A protein and the small-molecule ligand that binds it are described below.
Small molecule (SMILES): Cc1[nH]c2ncccc2c1[C@@H]1CCN(C(=O)C2(c3ccccn3)CC2)C1

Binding-site contacts:
Ligand atom C6 contacts residue THR99 of chain 1.B at 4.1 Å.
Ligand atom O18 contacts residue ALA147 of chain 1.B at 3.9 Å.
Ligand atom C25 contacts residue SER145 of chain 1.B at 3.6 Å.
Ligand atom C26 contacts residue LEU192 of chain 1.B at 3.3 Å (hydrophobic).
Ligand atom C25 contacts residue GLY191 of chain 1.B at 4.1 Å.
Ligand atom C10 contacts residue SER100 of chain 1.B at 3.8 Å.
Ligand atom O18 contacts residue SER145 of chain 1.B at 2.6 Å (h-bond).
Ligand atom C8 contacts residue THR99 of chain 1.B at 3.6 Å.
Ligand atom C22 contacts residue TYR152 of chain 1.B at 3.7 Å (hydrophobic).
Ligand atom C25 contacts residue LEU190 of chain 1.B at 4.0 Å (hydrophobic).
Ligand atom C25 contacts residue LEU146 of chain 1.B at 4.1 Å (hydrophobic).
Ligand atom C23 contacts residue TYR152 of chain 1.B at 3.7 Å (hydrophobic).
Ligand atom N3 contacts residue NDP1 of chain 1.K at 3.9 Å.
Ligand atom C2 contacts residue ILE96 of chain 1.B at 3.8 Å (hydrophobic).
Ligand atom C23 contacts residue TYR259 of chain 1.A at 3.7 Å (hydrophobic).
Ligand atom C26 contacts residue NDP1 of chain 1.K at 4.0 Å.
Ligand atom N7 contacts residue THR99 of chain 1.B at 3.2 Å.
Ligand atom C2 contacts residue NDP1 of chain 1.K at 3.2 Å.
Ligand atom C16 contacts residue NDP1 of chain 1.K at 3.8 Å.
Ligand atom O18 contacts residue NDP1 of chain 1.K at 3.7 Å.
Ligand atom N3 contacts residue ILE96 of chain 1.B at 3.8 Å.
Ligand atom C21 contacts residue TYR152 of chain 1.B at 3.8 Å (hydrophobic).
Ligand atom C22 contacts residue TYR259 of chain 1.A at 3.2 Å (hydrophobic).
Ligand atom C10 contacts residue LEU101 of chain 1.B at 3.3 Å (hydrophobic).
Ligand atom N14 contacts residue NDP1 of chain 1.K at 3.9 Å.
Ligand atom C4 contacts residue ALA198 of chain 1.B at 3.7 Å (hydrophobic).
Ligand atom C13 contacts residue LEU192 of chain 1.B at 3.9 Å (hydrophobic).
Ligand atom C13 contacts residue NDP1 of chain 1.K at 3.5 Å.
Ligand atom C1 contacts residue NDP1 of chain 1.K at 3.1 Å.
Ligand atom C1 contacts residue ALA198 of chain 1.B at 3.8 Å (hydrophobic).
Ligand atom C16 contacts residue SER145 of chain 1.B at 3.6 Å.
Ligand atom C26 contacts residue GLY191 of chain 1.B at 3.5 Å.
Ligand atom C10 contacts residue THR99 of chain 1.B at 3.3 Å.
Ligand atom O18 contacts residue TYR158 of chain 1.B at 3.4 Å (h-bond).
Ligand atom C2 contacts residue THR197 of chain 1.B at 3.5 Å.
Ligand atom C4 contacts residue NDP1 of chain 1.K at 3.8 Å.
Ligand atom N3 contacts residue THR197 of chain 1.B at 3.3 Å.
Ligand atom C6 contacts residue THR197 of chain 1.B at 4.1 Å.
Ligand atom C12 contacts residue VAL202 of chain 1.B at 3.8 Å (hydrophobic).
Ligand atom C15 contacts residue TYR158 of chain 1.B at 3.6 Å (hydrophobic).

Sequence of chain 1.A:
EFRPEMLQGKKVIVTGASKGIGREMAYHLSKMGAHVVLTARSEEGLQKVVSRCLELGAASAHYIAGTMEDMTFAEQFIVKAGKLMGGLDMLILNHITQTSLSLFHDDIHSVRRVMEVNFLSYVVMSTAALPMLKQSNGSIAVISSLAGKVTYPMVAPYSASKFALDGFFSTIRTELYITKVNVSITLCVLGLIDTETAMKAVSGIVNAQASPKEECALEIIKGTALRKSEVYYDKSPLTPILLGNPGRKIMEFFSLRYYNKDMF

Sequence of chain 1.B:
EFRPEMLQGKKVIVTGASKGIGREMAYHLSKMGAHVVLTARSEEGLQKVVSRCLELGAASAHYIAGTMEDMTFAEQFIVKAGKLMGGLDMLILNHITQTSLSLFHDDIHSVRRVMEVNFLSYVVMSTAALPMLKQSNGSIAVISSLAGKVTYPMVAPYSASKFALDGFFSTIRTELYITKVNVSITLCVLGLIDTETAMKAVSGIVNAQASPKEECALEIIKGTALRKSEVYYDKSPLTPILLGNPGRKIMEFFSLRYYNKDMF